Sequence of chain 1.B:
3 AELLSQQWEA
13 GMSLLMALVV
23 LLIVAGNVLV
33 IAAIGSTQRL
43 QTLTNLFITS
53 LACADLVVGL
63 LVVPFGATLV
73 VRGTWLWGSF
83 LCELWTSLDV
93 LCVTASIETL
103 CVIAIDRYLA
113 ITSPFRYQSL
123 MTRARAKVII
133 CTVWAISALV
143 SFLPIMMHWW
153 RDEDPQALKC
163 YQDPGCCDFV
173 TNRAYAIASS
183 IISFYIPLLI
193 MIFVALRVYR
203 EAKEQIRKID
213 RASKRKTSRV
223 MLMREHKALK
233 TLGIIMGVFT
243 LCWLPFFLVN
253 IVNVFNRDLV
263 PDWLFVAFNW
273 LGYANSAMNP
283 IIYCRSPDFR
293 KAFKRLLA

Binding-site contacts:
Ligand atom O53 contacts residue LYS129 of chain 1.B at 4.5 Å.
Ligand atom C9 contacts residue ALA140 of chain 1.B at 4.1 Å (hydrophobic).
Ligand atom C27 contacts residue CYS133 of chain 1.B at 3.5 Å (hydrophobic).
Ligand atom C0 contacts residue TRP136 of chain 1.B at 4.4 Å (hydrophobic).
Ligand atom C24 contacts residue CYS133 of chain 1.B at 4.4 Å (hydrophobic).
Ligand atom C35 contacts residue CYS133 of chain 1.B at 3.9 Å (hydrophobic).
Ligand atom C18 contacts residue CYS133 of chain 1.B at 4.0 Å (hydrophobic).
Ligand atom C9 contacts residue TRP136 of chain 1.B at 3.9 Å (hydrophobic).
Ligand atom C60 contacts residue CYS133 of chain 1.B at 3.1 Å (hydrophobic).
Ligand atom C0 contacts residue Y011 of chain 1.M at 3.8 Å.
Ligand atom C60 contacts residue LYS129 of chain 1.B at 4.4 Å.
Ligand atom O63 contacts residue CYS133 of chain 1.B at 4.0 Å.
Ligand atom C0 contacts residue ALA140 of chain 1.B at 3.9 Å (hydrophobic).
Ligand atom C18 contacts residue ALA137 of chain 1.B at 4.5 Å (hydrophobic).
Ligand atom C12 contacts residue TRP136 of chain 1.B at 4.2 Å (hydrophobic).
Ligand atom C1 contacts residue Y011 of chain 1.M at 4.2 Å.
Ligand atom C0 contacts residue LEU93 of chain 1.B at 4.2 Å (hydrophobic).
Ligand atom C9 contacts residue ALA137 of chain 1.B at 4.5 Å (hydrophobic).
Ligand atom O63 contacts residue LYS129 of chain 1.B at 4.0 Å.
Ligand atom O63 contacts residue VAL130 of chain 1.B at 3.9 Å.

A protein and the small-molecule ligand that binds it are described below.
Small molecule (SMILES): CCCCCCCCCC(=O)N(CCO)C[C@@H](O)[C@@H](O)[C@@H](O)[C@@H](O)CO